This small molecule binds to this protein.
Small molecule (SMILES): [N-]=[N+]=NCCCCn1c(Br)nc2c(N)ncnc21

Sequence of chain 1.A:
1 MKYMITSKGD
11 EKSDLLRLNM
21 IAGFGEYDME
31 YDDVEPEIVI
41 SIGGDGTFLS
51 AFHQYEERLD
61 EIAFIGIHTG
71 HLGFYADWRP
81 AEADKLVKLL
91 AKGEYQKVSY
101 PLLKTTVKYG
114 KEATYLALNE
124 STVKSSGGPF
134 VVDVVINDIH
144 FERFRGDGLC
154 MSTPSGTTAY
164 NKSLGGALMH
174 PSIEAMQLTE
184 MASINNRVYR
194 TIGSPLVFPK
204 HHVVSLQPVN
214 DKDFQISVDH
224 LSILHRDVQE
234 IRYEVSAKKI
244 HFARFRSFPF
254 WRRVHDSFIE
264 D

Binding-site contacts:
Ligand atom N5 contacts residue TYR75 of chain 4.A at 3.3 Å.
Ligand atom C7 contacts residue ALA162 of chain 4.A at 3.8 Å (hydrophobic).
Ligand atom N contacts residue SER166 of chain 4.A at 3.7 Å.
Ligand atom N2 contacts residue ILE187 of chain 1.A at 3.6 Å.
Ligand atom C5 contacts residue ASN122 of chain 4.A at 3.9 Å.
Ligand atom N contacts residue TYR163 of chain 4.A at 3.2 Å.
Ligand atom C6 contacts residue ALA162 of chain 4.A at 3.7 Å (hydrophobic).
Ligand atom C6 contacts residue THR161 of chain 4.A at 3.6 Å.
Ligand atom N1 contacts residue TYR163 of chain 4.A at 3.9 Å.
Ligand atom N7 contacts residue THR161 of chain 4.A at 4.0 Å.
Ligand atom N6 contacts residue ALA162 of chain 4.A at 3.6 Å (h-bond).
Ligand atom BR contacts residue LEU49 of chain 4.A at 3.6 Å.
Ligand atom N1 contacts residue SER166 of chain 4.A at 4.1 Å.
Ligand atom BR contacts residue ASP45 of chain 4.A at 3.7 Å.
Ligand atom N3 contacts residue ASP45 of chain 4.A at 3.9 Å.
Ligand atom C5 contacts residue ALA162 of chain 4.A at 3.8 Å (hydrophobic).
Ligand atom C contacts residue ILE187 of chain 1.A at 4.0 Å (hydrophobic).
Ligand atom N5 contacts residue THR161 of chain 4.A at 3.6 Å (h-bond).
Ligand atom N1 contacts residue ILE187 of chain 1.A at 3.4 Å.
Ligand atom N4 contacts residue TYR75 of chain 4.A at 4.0 Å.
Ligand atom BR contacts residue ASN122 of chain 4.A at 4.0 Å.
Ligand atom N6 contacts residue PHE74 of chain 4.A at 3.5 Å.
Ligand atom C8 contacts residue ALA162 of chain 4.A at 4.0 Å (hydrophobic).
Ligand atom C7 contacts residue PHE74 of chain 4.A at 3.4 Å (hydrophobic).
Ligand atom C6 contacts residue TYR75 of chain 4.A at 4.1 Å (hydrophobic).
Ligand atom C4 contacts residue ASN122 of chain 4.A at 3.6 Å.
Ligand atom C6 contacts residue ASN122 of chain 4.A at 3.8 Å.
Ligand atom N contacts residue ILE187 of chain 1.A at 3.5 Å.
Ligand atom N4 contacts residue ASP45 of chain 4.A at 3.8 Å.
Ligand atom C4 contacts residue ASP45 of chain 4.A at 3.5 Å.
Ligand atom N5 contacts residue ASN122 of chain 4.A at 3.0 Å (h-bond).
Ligand atom N2 contacts residue ALA162 of chain 4.A at 3.9 Å.
Ligand atom C7 contacts residue THR161 of chain 4.A at 3.3 Å.
Ligand atom N4 contacts residue ASN122 of chain 4.A at 2.9 Å (h-bond).
Ligand atom N2 contacts residue TYR163 of chain 4.A at 3.9 Å.
Ligand atom C5 contacts residue ASP45 of chain 4.A at 3.9 Å.
Ligand atom N5 contacts residue SER158 of chain 4.A at 3.2 Å (h-bond).
Ligand atom C8 contacts residue ASP45 of chain 4.A at 3.8 Å.
Ligand atom BR contacts residue GLY46 of chain 4.A at 3.7 Å.
Ligand atom N6 contacts residue THR161 of chain 4.A at 2.7 Å (h-bond).

Sequence of chain 4.A:
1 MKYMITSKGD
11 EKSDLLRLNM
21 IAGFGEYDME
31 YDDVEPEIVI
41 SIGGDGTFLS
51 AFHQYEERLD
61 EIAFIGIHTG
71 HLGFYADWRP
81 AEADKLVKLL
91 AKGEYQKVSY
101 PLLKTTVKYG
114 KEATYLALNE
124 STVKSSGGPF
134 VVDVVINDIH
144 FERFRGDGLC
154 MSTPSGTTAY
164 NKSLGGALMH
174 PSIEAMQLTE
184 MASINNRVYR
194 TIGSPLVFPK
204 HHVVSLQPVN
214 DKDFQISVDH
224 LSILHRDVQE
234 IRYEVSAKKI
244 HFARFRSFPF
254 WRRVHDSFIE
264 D